Binding-site contacts:
Ligand atom O7 contacts residue ASN154 of chain 29.A at 1.3 Å (h-bond).
Ligand atom N2 contacts residue ASN154 of chain 29.A at 2.2 Å (h-bond).
Ligand atom C2 contacts residue ASN154 of chain 29.A at 2.9 Å.
Ligand atom C8 contacts residue ASN154 of chain 29.A at 3.4 Å.
Ligand atom C6 contacts residue THR156 of chain 29.A at 4.2 Å.
Ligand atom C7 contacts residue VAL153 of chain 29.A at 4.0 Å (hydrophobic).
Ligand atom C5 contacts residue THR156 of chain 29.A at 3.7 Å.
Ligand atom C1 contacts residue THR156 of chain 29.A at 4.1 Å.
Ligand atom C7 contacts residue GLY150 of chain 29.A at 4.5 Å.
Ligand atom O7 contacts residue THR156 of chain 29.A at 4.2 Å.
Ligand atom O5 contacts residue THR156 of chain 29.A at 3.9 Å.
Ligand atom C8 contacts residue GLY150 of chain 29.A at 4.3 Å.
Ligand atom C1 contacts residue ASN154 of chain 29.A at 2.6 Å.
Ligand atom C3 contacts residue ASN154 of chain 29.A at 4.3 Å.
Ligand atom O5 contacts residue ASN154 of chain 29.A at 3.7 Å.
Ligand atom C7 contacts residue ASN154 of chain 29.A at 1.9 Å.
Ligand atom O7 contacts residue GLY150 of chain 29.A at 4.2 Å.
Ligand atom O7 contacts residue VAL153 of chain 29.A at 2.8 Å (h-bond).

Sequence of chain 29.A:
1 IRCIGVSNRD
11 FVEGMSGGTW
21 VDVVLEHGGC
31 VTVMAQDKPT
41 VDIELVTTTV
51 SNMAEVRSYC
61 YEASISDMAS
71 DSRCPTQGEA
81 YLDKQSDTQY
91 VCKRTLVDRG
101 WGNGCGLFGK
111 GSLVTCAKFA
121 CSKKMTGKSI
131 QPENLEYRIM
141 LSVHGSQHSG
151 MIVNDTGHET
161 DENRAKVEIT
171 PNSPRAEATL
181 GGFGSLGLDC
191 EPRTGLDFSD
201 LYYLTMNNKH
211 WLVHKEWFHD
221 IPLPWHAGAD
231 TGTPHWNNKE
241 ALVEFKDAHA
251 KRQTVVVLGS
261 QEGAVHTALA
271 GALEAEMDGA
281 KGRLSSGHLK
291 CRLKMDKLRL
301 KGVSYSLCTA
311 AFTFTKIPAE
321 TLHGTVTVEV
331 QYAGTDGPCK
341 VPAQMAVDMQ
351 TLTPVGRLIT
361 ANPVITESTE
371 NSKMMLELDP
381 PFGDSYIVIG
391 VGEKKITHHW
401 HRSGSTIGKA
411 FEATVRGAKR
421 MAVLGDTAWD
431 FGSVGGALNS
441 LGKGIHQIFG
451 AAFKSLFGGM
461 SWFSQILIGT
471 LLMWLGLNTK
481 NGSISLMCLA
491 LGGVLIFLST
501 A

A small-molecule ligand and the protein it binds are described below.
Small molecule (SMILES): CC(=O)N[C@H]1[C@H](O[C@H]2[C@H](O)[C@@H](NC(C)=O)CO[C@@H]2CO)O[C@H](CO)[C@@H](O)[C@@H]1O